Sequence of chain 1.K:
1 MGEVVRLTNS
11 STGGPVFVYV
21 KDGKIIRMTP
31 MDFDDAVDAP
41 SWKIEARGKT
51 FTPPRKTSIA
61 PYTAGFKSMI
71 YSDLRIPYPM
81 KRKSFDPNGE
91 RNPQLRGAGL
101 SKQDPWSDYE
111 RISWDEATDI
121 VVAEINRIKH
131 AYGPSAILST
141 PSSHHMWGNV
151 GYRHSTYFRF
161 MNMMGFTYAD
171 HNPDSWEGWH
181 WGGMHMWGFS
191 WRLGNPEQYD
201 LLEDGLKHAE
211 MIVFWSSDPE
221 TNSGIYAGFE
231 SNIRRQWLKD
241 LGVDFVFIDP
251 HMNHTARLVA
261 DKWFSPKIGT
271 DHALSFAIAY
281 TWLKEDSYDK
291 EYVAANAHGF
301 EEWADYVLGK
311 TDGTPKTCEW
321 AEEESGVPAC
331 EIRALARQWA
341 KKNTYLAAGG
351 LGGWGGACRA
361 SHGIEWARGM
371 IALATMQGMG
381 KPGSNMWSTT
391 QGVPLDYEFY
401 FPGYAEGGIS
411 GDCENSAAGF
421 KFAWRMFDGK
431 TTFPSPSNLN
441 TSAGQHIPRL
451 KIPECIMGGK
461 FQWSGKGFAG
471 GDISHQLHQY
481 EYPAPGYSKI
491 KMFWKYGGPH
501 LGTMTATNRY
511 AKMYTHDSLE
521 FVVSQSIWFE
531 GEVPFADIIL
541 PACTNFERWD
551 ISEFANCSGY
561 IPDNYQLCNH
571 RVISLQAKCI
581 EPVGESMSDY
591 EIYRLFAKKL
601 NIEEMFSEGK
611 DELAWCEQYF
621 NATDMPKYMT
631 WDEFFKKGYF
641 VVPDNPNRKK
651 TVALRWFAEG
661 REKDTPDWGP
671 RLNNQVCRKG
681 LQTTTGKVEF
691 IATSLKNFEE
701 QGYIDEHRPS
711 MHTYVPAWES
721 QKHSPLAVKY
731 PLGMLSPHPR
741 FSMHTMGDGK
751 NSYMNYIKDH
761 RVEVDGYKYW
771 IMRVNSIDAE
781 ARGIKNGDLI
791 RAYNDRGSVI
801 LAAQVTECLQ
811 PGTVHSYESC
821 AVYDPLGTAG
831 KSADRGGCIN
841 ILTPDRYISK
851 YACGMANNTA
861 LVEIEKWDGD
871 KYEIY

Binding-site contacts:
Ligand atom C4 contacts residue HIS144 of chain 1.K at 4.3 Å.
Ligand atom C6 contacts residue SER175 of chain 1.K at 3.8 Å.
Ligand atom O1 contacts residue MGD1 of chain 1.SB at 3.2 Å (h-bond).
Ligand atom O1 contacts residue ASP174 of chain 1.K at 3.7 Å.
Ligand atom C5 contacts residue TRP176 of chain 1.K at 4.0 Å (hydrophobic).
Ligand atom O2 contacts residue TRP176 of chain 1.K at 3.8 Å.
Ligand atom C5 contacts residue HIS144 of chain 1.K at 3.9 Å.
Ligand atom C5 contacts residue CYS557 of chain 1.K at 4.0 Å (hydrophobic).
Ligand atom O1 contacts residue HIS144 of chain 1.K at 2.6 Å (h-bond).
Ligand atom O1 contacts residue SER175 of chain 1.K at 2.4 Å (h-bond).
Ligand atom O2 contacts residue MGD1 of chain 1.RB at 4.2 Å.
Ligand atom C6 contacts residue TRP354 of chain 1.K at 3.7 Å (hydrophobic).
Ligand atom C2 contacts residue SER175 of chain 1.K at 3.7 Å.
Ligand atom C6 contacts residue TRP176 of chain 1.K at 3.7 Å (hydrophobic).
Ligand atom C3 contacts residue PHE468 of chain 1.K at 4.0 Å (hydrophobic).
Ligand atom O2 contacts residue SER143 of chain 1.K at 3.3 Å (h-bond).
Ligand atom C1 contacts residue HIS144 of chain 1.K at 3.5 Å.
Ligand atom O2 contacts residue ASP174 of chain 1.K at 2.8 Å (salt-bridge).
Ligand atom C5 contacts residue TYR404 of chain 1.K at 3.4 Å (hydrophobic).
Ligand atom C4 contacts residue TYR404 of chain 1.K at 3.5 Å (hydrophobic).
Ligand atom C3 contacts residue ARG153 of chain 1.K at 4.1 Å.
Ligand atom C1 contacts residue 4MO1 of chain 1.TB at 3.5 Å.
Ligand atom C2 contacts residue HIS144 of chain 1.K at 3.9 Å.
Ligand atom C6 contacts residue ILE225 of chain 1.K at 4.0 Å (hydrophobic).
Ligand atom O3 contacts residue ARG153 of chain 1.K at 2.9 Å (salt-bridge).
Ligand atom O2 contacts residue SER175 of chain 1.K at 3.8 Å.
Ligand atom C1 contacts residue SER175 of chain 1.K at 2.7 Å.
Ligand atom C3 contacts residue TRP176 of chain 1.K at 3.9 Å (hydrophobic).
Ligand atom O1 contacts residue MGD1 of chain 1.RB at 3.3 Å (h-bond).
Ligand atom C2 contacts residue PHE468 of chain 1.K at 4.2 Å (hydrophobic).
Ligand atom O3 contacts residue PHE468 of chain 1.K at 3.5 Å.
Ligand atom C1 contacts residue ASP174 of chain 1.K at 4.1 Å.
Ligand atom O3 contacts residue SER143 of chain 1.K at 4.2 Å.
Ligand atom C6 contacts residue HIS144 of chain 1.K at 3.7 Å.
Ligand atom O2 contacts residue PHE468 of chain 1.K at 3.6 Å.
Ligand atom C1 contacts residue TRP176 of chain 1.K at 3.5 Å (hydrophobic).
Ligand atom C2 contacts residue TRP176 of chain 1.K at 3.6 Å (hydrophobic).
Ligand atom C2 contacts residue ASP174 of chain 1.K at 3.8 Å.
Ligand atom O1 contacts residue 4MO1 of chain 1.TB at 2.4 Å.
Ligand atom C4 contacts residue TRP176 of chain 1.K at 4.0 Å (hydrophobic).

The protein below binds the small molecule below.
Small molecule (SMILES): Oc1cccc(O)c1O